Sequence of chain 4.PA:
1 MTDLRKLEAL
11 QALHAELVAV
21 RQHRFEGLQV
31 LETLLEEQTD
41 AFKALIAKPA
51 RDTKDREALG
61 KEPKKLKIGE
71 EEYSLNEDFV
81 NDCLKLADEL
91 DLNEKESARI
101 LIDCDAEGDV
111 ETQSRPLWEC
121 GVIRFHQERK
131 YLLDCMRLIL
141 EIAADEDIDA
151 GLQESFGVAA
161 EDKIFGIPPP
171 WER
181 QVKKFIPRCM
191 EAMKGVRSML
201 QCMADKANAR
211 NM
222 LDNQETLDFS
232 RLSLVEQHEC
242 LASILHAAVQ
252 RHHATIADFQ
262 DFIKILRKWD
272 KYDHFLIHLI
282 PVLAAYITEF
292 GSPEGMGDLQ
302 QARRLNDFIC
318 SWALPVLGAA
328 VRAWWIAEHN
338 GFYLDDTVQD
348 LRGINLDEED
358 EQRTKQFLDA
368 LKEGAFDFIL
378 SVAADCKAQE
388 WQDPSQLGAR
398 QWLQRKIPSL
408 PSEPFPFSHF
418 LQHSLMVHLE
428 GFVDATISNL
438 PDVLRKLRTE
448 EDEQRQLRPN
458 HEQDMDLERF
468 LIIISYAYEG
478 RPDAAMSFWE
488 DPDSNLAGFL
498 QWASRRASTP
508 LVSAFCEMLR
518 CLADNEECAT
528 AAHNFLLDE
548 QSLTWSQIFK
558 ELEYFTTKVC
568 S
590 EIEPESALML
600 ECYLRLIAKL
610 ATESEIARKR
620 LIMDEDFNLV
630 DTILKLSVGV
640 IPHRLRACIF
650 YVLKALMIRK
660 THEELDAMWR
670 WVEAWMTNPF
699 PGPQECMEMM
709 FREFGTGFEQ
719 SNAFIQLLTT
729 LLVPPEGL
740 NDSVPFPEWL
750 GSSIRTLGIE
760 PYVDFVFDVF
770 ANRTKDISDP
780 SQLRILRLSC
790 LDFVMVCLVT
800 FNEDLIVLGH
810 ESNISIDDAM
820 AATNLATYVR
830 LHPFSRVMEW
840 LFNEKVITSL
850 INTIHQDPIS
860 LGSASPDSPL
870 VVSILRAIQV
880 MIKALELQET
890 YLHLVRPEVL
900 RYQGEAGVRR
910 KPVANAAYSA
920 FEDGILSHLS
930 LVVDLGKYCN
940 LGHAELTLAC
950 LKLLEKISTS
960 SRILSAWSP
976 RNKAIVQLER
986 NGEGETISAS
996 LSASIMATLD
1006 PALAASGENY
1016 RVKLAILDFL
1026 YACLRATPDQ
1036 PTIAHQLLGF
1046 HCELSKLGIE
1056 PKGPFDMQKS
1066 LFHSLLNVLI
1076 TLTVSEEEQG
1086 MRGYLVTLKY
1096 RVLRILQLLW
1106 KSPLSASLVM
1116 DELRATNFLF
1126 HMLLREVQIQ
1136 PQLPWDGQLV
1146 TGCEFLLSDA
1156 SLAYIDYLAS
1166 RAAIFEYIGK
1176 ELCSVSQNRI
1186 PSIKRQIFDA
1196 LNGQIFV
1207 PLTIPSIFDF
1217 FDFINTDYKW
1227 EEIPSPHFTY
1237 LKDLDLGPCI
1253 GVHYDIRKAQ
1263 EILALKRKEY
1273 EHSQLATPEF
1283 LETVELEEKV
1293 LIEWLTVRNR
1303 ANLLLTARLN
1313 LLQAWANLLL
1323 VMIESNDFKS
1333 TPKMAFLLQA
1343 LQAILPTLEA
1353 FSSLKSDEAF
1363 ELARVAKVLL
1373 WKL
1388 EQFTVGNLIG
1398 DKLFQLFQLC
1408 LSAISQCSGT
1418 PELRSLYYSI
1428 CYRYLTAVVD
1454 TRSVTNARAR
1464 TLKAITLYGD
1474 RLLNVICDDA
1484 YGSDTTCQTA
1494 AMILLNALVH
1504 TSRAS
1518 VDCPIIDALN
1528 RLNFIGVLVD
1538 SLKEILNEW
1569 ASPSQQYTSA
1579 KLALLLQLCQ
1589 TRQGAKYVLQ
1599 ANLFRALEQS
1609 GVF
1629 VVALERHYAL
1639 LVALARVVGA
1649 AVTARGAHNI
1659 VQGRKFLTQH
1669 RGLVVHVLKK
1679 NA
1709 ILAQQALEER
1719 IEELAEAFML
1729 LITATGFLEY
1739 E

A small-molecule ligand and the protein it binds are described below.
Small molecule (SMILES): CC[C@H](C)[C@H](N)C(=O)N[C@@H](CC(C)C)C(=O)N1CCC[C@H]1C(=O)N[C@@H](CCSC)C(=O)N[C@@H](Cc1ccc(O)cc1)C(=O)N[C@@H](CCCCN)C(=O)N[C@@H](CC(C)C)C(=O)N[C@@H](CO)C(=O)N1CCC[C@H]1C=O

Binding-site contacts:
Ligand atom O contacts residue GLN1063 of chain 4.PA at 2.9 Å (h-bond).
Ligand atom CZ contacts residue GLN1063 of chain 4.PA at 4.1 Å.
Ligand atom CB contacts residue THR1121 of chain 4.PA at 3.3 Å.
Ligand atom CD1 contacts residue ALA1120 of chain 4.PA at 4.3 Å (hydrophobic).
Ligand atom CG contacts residue HIS1126 of chain 4.PA at 4.3 Å.
Ligand atom CG2 contacts residue GLN1063 of chain 4.PA at 3.3 Å.
Ligand atom CD1 contacts residue PHE1125 of chain 4.PA at 3.6 Å (hydrophobic).
Ligand atom O contacts residue THR1121 of chain 4.PA at 4.0 Å.
Ligand atom CA contacts residue HIS1126 of chain 4.PA at 4.3 Å.
Ligand atom CG contacts residue ALA1120 of chain 4.PA at 4.4 Å (hydrophobic).
Ligand atom CB contacts residue GLN1063 of chain 4.PA at 4.5 Å.
Ligand atom CD1 contacts residue ASN1072 of chain 4.PA at 4.0 Å.
Ligand atom OH contacts residue HIS1068 of chain 4.PA at 3.8 Å.
Ligand atom CG contacts residue ASN1072 of chain 4.PA at 4.2 Å.
Ligand atom CE1 contacts residue ASN1072 of chain 4.PA at 3.3 Å.
Ligand atom C contacts residue GLN1063 of chain 4.PA at 3.9 Å.
Ligand atom CD2 contacts residue THR1121 of chain 4.PA at 4.0 Å.
Ligand atom CD2 contacts residue THR1121 of chain 4.PA at 4.3 Å.
Ligand atom OH contacts residue GLN1063 of chain 4.PA at 3.7 Å.
Ligand atom CE2 contacts residue GLN1063 of chain 4.PA at 3.3 Å.
Ligand atom CD2 contacts residue ALA1120 of chain 4.PA at 3.5 Å (hydrophobic).
Ligand atom CD1 contacts residue ASN1122 of chain 4.PA at 4.3 Å.
Ligand atom C contacts residue HIS1126 of chain 4.PA at 4.0 Å.
Ligand atom CG contacts residue GLN1063 of chain 4.PA at 4.3 Å.
Ligand atom CE2 contacts residue ASN1072 of chain 4.PA at 4.4 Å.
Ligand atom C contacts residue VAL1202 of chain 4.PA at 4.2 Å (hydrophobic).
Ligand atom SD contacts residue ASN1072 of chain 4.PA at 3.7 Å.
Ligand atom CE1 contacts residue THR1121 of chain 4.PA at 3.9 Å.
Ligand atom OH contacts residue ASN1072 of chain 4.PA at 3.1 Å (h-bond).
Ligand atom CG contacts residue THR1121 of chain 4.PA at 3.3 Å.
Ligand atom CD2 contacts residue GLN1063 of chain 4.PA at 3.6 Å.
Ligand atom O contacts residue VAL1202 of chain 4.PA at 3.2 Å.
Ligand atom CD2 contacts residue LEU1129 of chain 4.PA at 4.2 Å (hydrophobic).
Ligand atom CD1 contacts residue THR1121 of chain 4.PA at 3.0 Å.
Ligand atom CD2 contacts residue HIS1126 of chain 4.PA at 3.4 Å.
Ligand atom CZ contacts residue ASN1072 of chain 4.PA at 3.5 Å.
Ligand atom O contacts residue HIS1126 of chain 4.PA at 3.3 Å (h-bond).
Ligand atom CD2 contacts residue PHE1125 of chain 4.PA at 4.2 Å (hydrophobic).
Ligand atom CD1 contacts residue GLN1063 of chain 4.PA at 3.8 Å.
Ligand atom CA contacts residue GLN1063 of chain 4.PA at 4.3 Å.